The protein below binds the small molecule below.
Small molecule (SMILES): CCCCCCO[C@@H]1O[C@H](CO)[C@@H](O)[C@H](O)[C@H]1O

Sequence of chain 1.F:
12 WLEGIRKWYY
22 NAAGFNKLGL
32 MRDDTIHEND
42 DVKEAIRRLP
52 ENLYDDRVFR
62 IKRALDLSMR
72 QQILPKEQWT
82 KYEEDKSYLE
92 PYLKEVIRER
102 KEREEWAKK

Binding-site contacts:
Ligand atom C5' contacts residue TRP19 of chain 1.F at 4.5 Å (hydrophobic).
Ligand atom C6' contacts residue TRP19 of chain 1.F at 4.3 Å (hydrophobic).
Ligand atom O1 contacts residue TRP19 of chain 1.F at 4.5 Å.
Ligand atom O5 contacts residue TRP19 of chain 1.F at 4.2 Å.
Ligand atom C4' contacts residue TRP19 of chain 1.F at 4.1 Å (hydrophobic).
Ligand atom C2' contacts residue TRP19 of chain 1.F at 4.5 Å (hydrophobic).
Ligand atom C1' contacts residue ILE16 of chain 1.F at 4.5 Å (hydrophobic).
Ligand atom O2 contacts residue GLY15 of chain 1.F at 3.7 Å.
Ligand atom O1 contacts residue ILE16 of chain 1.F at 4.1 Å.
Ligand atom C1 contacts residue TRP19 of chain 1.F at 4.1 Å (hydrophobic).
Ligand atom C2' contacts residue ILE16 of chain 1.F at 4.2 Å (hydrophobic).
Ligand atom O2 contacts residue ILE16 of chain 1.F at 3.9 Å.
Ligand atom C5 contacts residue TRP19 of chain 1.F at 4.2 Å (hydrophobic).
Ligand atom C1' contacts residue TRP19 of chain 1.F at 3.9 Å (hydrophobic).